Binding-site contacts:
Ligand atom C7 contacts residue ASN348 of chain 1.B at 3.7 Å.
Ligand atom O4 contacts residue ALA232 of chain 1.B at 3.4 Å (h-bond).
Ligand atom O5 contacts residue LEU264 of chain 1.B at 3.7 Å.
Ligand atom C1 contacts residue LEU264 of chain 1.B at 4.0 Å (hydrophobic).
Ligand atom C2 contacts residue ASN348 of chain 1.B at 2.7 Å.
Ligand atom C6 contacts residue ARG228 of chain 1.B at 3.4 Å.
Ligand atom C8 contacts residue LEU264 of chain 1.B at 3.2 Å (hydrophobic).
Ligand atom O3 contacts residue GLN225 of chain 1.B at 3.6 Å (h-bond).
Ligand atom C1 contacts residue GLN225 of chain 1.B at 3.7 Å.
Ligand atom N2 contacts residue LEU264 of chain 1.B at 2.9 Å (h-bond).
Ligand atom C5 contacts residue ASN348 of chain 1.B at 3.5 Å.
Ligand atom O5 contacts residue ARG356 of chain 1.B at 3.5 Å (salt-bridge).
Ligand atom O7 contacts residue ASN226 of chain 1.B at 3.5 Å (h-bond).
Ligand atom O5 contacts residue ALA232 of chain 1.B at 4.0 Å.
Ligand atom O6 contacts residue SER229 of chain 1.B at 3.4 Å (h-bond).
Ligand atom N2 contacts residue GLU265 of chain 1.B at 4.1 Å.
Ligand atom C3 contacts residue ASN348 of chain 1.B at 3.9 Å.
Ligand atom C1 contacts residue GLU265 of chain 1.B at 4.0 Å.
Ligand atom O5 contacts residue ASN348 of chain 1.B at 2.4 Å (h-bond).
Ligand atom O3 contacts residue LEU264 of chain 1.B at 4.0 Å.
Ligand atom O7 contacts residue ASP349 of chain 1.B at 3.6 Å.
Ligand atom O6 contacts residue ARG228 of chain 1.B at 4.0 Å.
Ligand atom C7 contacts residue LEU264 of chain 1.B at 3.5 Å (hydrophobic).
Ligand atom C5 contacts residue GLU265 of chain 1.B at 3.8 Å.
Ligand atom C8 contacts residue PRO274 of chain 1.B at 4.1 Å (hydrophobic).
Ligand atom C6 contacts residue ARG356 of chain 1.B at 4.0 Å.
Ligand atom O4 contacts residue THR238 of chain 1.B at 2.9 Å (h-bond).
Ligand atom O7 contacts residue ASN348 of chain 1.B at 3.3 Å (h-bond).
Ligand atom C6 contacts residue ALA232 of chain 1.B at 3.9 Å (hydrophobic).
Ligand atom C4 contacts residue THR238 of chain 1.B at 3.6 Å.
Ligand atom C3 contacts residue THR238 of chain 1.B at 3.8 Å.
Ligand atom O3 contacts residue THR238 of chain 1.B at 2.9 Å (h-bond).
Ligand atom O6 contacts residue SER229 of chain 1.B at 3.5 Å.
Ligand atom C1 contacts residue ARG356 of chain 1.B at 4.0 Å.
Ligand atom C2 contacts residue LEU264 of chain 1.B at 3.8 Å (hydrophobic).
Ligand atom C3 contacts residue LEU264 of chain 1.B at 3.8 Å (hydrophobic).
Ligand atom O4 contacts residue LEU264 of chain 1.B at 3.7 Å.
Ligand atom N2 contacts residue ASN348 of chain 1.B at 3.2 Å (h-bond).
Ligand atom C1 contacts residue ASN348 of chain 1.B at 1.4 Å.
Ligand atom C6 contacts residue SER229 of chain 1.B at 3.8 Å.

Sequence of chain 1.B:
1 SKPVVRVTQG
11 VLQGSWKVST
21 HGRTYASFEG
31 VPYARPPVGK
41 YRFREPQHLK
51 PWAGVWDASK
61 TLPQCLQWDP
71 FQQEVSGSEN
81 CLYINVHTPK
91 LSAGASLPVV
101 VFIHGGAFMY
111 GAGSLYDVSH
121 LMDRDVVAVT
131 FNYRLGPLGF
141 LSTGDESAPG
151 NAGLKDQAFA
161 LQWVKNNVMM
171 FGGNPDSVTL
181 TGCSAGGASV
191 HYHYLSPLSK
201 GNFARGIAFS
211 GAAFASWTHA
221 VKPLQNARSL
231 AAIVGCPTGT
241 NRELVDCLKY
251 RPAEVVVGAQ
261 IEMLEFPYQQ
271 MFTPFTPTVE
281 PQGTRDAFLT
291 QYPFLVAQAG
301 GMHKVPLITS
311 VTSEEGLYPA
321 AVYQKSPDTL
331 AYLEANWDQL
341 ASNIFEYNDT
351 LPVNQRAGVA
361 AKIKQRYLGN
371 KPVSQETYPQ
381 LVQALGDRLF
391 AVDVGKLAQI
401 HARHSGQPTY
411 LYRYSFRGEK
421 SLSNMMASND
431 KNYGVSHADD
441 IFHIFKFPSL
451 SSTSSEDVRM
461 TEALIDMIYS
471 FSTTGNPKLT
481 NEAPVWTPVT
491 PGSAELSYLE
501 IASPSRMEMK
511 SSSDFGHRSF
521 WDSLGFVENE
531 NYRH

This protein binds this small molecule.
Small molecule (SMILES): CC(=O)N[C@H]1[C@H](O[C@H]2[C@H](O)[C@@H](NC(C)=O)CO[C@@H]2CO)O[C@H](CO)[C@@H](O[C@@H]2O[C@H](CO)[C@@H](O)[C@H](O[C@H]3O[C@H](CO)[C@@H](O)[C@H](O)[C@@H]3O[C@H]3O[C@H](CO)[C@@H](O)[C@H](O)[C@@H]3O)[C@@H]2O)[C@@H]1O